Sequence of chain 14.A:
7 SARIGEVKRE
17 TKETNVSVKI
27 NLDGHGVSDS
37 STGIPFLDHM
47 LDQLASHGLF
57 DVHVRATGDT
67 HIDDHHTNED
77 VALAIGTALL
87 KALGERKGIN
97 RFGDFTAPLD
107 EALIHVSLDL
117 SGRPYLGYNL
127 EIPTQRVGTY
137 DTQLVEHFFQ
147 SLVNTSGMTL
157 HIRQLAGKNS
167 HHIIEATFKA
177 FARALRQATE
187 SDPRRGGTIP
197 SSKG

Binding-site contacts:
Ligand atom O10 contacts residue ARG97 of chain 15.A at 2.8 Å (salt-bridge).
Ligand atom O12 contacts residue 5LD1 of chain 15.E at 0.3 Å (h-bond).
Ligand atom O12 contacts residue ARG97 of chain 15.A at 2.8 Å (salt-bridge).
Ligand atom N4 contacts residue GLU75 of chain 5.A at 3.1 Å (salt-bridge).
Ligand atom C5 contacts residue HIS167 of chain 14.A at 3.3 Å.
Ligand atom O11 contacts residue ARG119 of chain 15.A at 2.9 Å (salt-bridge).
Ligand atom O13 contacts residue HIS72 of chain 5.A at 3.2 Å (h-bond).
Ligand atom O13 contacts residue MN1 of chain 15.B at 2.4 Å.
Ligand atom P9 contacts residue 5LD1 of chain 15.E at 0.2 Å.
Ligand atom O13 contacts residue GLU19 of chain 5.A at 2.7 Å (salt-bridge).
Ligand atom O10 contacts residue LYS175 of chain 14.A at 2.8 Å (salt-bridge).
Ligand atom C8 contacts residue 5LD1 of chain 15.E at 0.3 Å.
Ligand atom C3 contacts residue MN1 of chain 15.C at 3.2 Å.
Ligand atom C7 contacts residue GLU19 of chain 5.A at 3.4 Å.
Ligand atom N1 contacts residue GLU171 of chain 14.A at 3.1 Å (salt-bridge).
Ligand atom N2 contacts residue 5LD1 of chain 15.E at 0.8 Å (h-bond).
Ligand atom O10 contacts residue ARG119 of chain 15.A at 3.0 Å (salt-bridge).
Ligand atom C5 contacts residue MN1 of chain 15.C at 3.2 Å.
Ligand atom N4 contacts residue 5LD1 of chain 15.E at 0.1 Å (h-bond).
Ligand atom C5 contacts residue MN1 of chain 15.B at 3.3 Å.
Ligand atom N4 contacts residue MN1 of chain 15.C at 2.2 Å.
Ligand atom N4 contacts residue HIS168 of chain 14.A at 3.3 Å (h-bond).
Ligand atom C6 contacts residue 5LD1 of chain 15.E at 1.4 Å.
Ligand atom N1 contacts residue HIS72 of chain 5.A at 3.3 Å (h-bond).
Ligand atom C5 contacts residue 5LD1 of chain 15.E at 0.3 Å.
Ligand atom C3 contacts residue 5LD1 of chain 15.E at 0.6 Å.
Ligand atom C7 contacts residue 5LD1 of chain 15.E at 0.5 Å.
Ligand atom O12 contacts residue SER197 of chain 15.A at 2.6 Å (h-bond).
Ligand atom N1 contacts residue MN1 of chain 15.B at 2.2 Å.
Ligand atom O11 contacts residue 5LD1 of chain 15.E at 0.1 Å (h-bond).
Ligand atom O11 contacts residue LYS199 of chain 15.A at 2.6 Å (salt-bridge).
Ligand atom N2 contacts residue MN1 of chain 15.B at 3.3 Å.
Ligand atom N4 contacts residue HIS71 of chain 5.A at 3.0 Å (h-bond).
Ligand atom N1 contacts residue 5LD1 of chain 15.E at 0.4 Å (h-bond).
Ligand atom C5 contacts residue HIS71 of chain 5.A at 3.1 Å.
Ligand atom C6 contacts residue GLU171 of chain 14.A at 3.2 Å.
Ligand atom N1 contacts residue HIS167 of chain 14.A at 3.1 Å (h-bond).
Ligand atom O13 contacts residue 5LD1 of chain 15.E at 0.7 Å (h-bond).
Ligand atom O10 contacts residue 5LD1 of chain 15.E at 0.5 Å (h-bond).
Ligand atom O13 contacts residue GLU171 of chain 14.A at 3.4 Å (salt-bridge).

Sequence of chain 5.A:
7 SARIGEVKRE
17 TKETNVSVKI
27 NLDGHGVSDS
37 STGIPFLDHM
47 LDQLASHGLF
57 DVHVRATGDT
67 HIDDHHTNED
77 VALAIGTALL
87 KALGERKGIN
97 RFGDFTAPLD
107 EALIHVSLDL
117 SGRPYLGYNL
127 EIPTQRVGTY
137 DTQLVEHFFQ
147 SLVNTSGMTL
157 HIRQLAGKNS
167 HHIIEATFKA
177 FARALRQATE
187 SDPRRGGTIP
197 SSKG

Sequence of chain 15.A:
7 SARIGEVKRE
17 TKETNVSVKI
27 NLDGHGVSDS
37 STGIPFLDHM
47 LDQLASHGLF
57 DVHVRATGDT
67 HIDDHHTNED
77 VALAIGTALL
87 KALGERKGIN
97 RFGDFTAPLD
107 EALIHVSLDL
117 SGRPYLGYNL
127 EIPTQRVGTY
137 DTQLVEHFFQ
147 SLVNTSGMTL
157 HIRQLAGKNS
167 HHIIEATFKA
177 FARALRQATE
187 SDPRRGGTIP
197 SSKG

A small-molecule ligand and the protein it binds are described below.
Small molecule (SMILES): O=P(O)(O)C[C@@H](O)Cn1cncn1